Sequence of chain 43.A:
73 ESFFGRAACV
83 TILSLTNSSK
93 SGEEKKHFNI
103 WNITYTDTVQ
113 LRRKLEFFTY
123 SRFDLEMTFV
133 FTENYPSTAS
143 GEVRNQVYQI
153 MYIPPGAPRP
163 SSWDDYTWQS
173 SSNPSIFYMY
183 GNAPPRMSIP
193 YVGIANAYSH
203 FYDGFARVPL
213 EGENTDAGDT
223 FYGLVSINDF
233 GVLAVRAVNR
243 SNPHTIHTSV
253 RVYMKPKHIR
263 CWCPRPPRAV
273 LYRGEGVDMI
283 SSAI

This small molecule binds to this protein.
Small molecule (SMILES): CC[C@H](C)[C@H](NC(=O)[C@@H](N)CC(C)C)C(=O)NCC(=O)N[C@@H](CCCN=C(N)N)C(=O)N[C@H](C=O)[C@@H](C)O

Sequence of chain 42.C:
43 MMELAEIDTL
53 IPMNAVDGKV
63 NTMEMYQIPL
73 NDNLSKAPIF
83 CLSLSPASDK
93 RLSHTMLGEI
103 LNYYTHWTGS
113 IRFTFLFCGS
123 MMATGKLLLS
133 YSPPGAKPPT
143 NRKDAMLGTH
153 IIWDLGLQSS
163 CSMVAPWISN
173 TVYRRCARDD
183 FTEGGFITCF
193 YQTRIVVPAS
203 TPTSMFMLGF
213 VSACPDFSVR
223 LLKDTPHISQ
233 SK

Binding-site contacts:
Ligand atom CB contacts residue SER233 of chain 42.C at 4.1 Å.
Ligand atom CZ contacts residue ASN101 of chain 43.A at 3.7 Å.
Ligand atom O contacts residue LYS234 of chain 42.C at 3.4 Å.
Ligand atom CB contacts residue SER86 of chain 43.A at 3.9 Å.
Ligand atom CA contacts residue LYS234 of chain 42.C at 2.5 Å.
Ligand atom NH2 contacts residue LYS97 of chain 43.A at 3.6 Å (salt-bridge).
Ligand atom CA contacts residue SER233 of chain 42.C at 3.6 Å.
Ligand atom O contacts residue SER86 of chain 43.A at 2.8 Å (h-bond).
Ligand atom O contacts residue LYS98 of chain 43.A at 3.8 Å.
Ligand atom C contacts residue THR88 of chain 43.A at 4.2 Å.
Ligand atom N contacts residue SER86 of chain 43.A at 4.0 Å.
Ligand atom O contacts residue THR88 of chain 43.A at 3.7 Å.
Ligand atom CA contacts residue SER86 of chain 43.A at 4.0 Å.
Ligand atom CB contacts residue LYS234 of chain 42.C at 3.9 Å.
Ligand atom CZ contacts residue SER86 of chain 43.A at 3.2 Å.
Ligand atom CZ contacts residue LYS98 of chain 43.A at 3.7 Å.
Ligand atom C contacts residue LYS98 of chain 43.A at 3.7 Å.
Ligand atom NH1 contacts residue SER86 of chain 43.A at 3.4 Å (h-bond).
Ligand atom CD1 contacts residue ILE84 of chain 43.A at 4.0 Å (hydrophobic).
Ligand atom N contacts residue LYS234 of chain 42.C at 1.5 Å.
Ligand atom CZ contacts residue LEU87 of chain 43.A at 4.2 Å (hydrophobic).
Ligand atom NH2 contacts residue PHE100 of chain 43.A at 2.8 Å (h-bond).
Ligand atom N contacts residue SER233 of chain 42.C at 3.0 Å (h-bond).
Ligand atom NH1 contacts residue THR88 of chain 43.A at 3.8 Å.
Ligand atom CD contacts residue SER86 of chain 43.A at 3.5 Å.
Ligand atom NE contacts residue ASN101 of chain 43.A at 3.0 Å (h-bond).
Ligand atom C contacts residue SER86 of chain 43.A at 3.6 Å.
Ligand atom CD2 contacts residue ILE84 of chain 43.A at 3.9 Å (hydrophobic).
Ligand atom NH2 contacts residue LYS98 of chain 43.A at 2.7 Å (salt-bridge).
Ligand atom N contacts residue LYS234 of chain 42.C at 3.6 Å.
Ligand atom NH2 contacts residue SER86 of chain 43.A at 3.5 Å (h-bond).
Ligand atom NH2 contacts residue LEU87 of chain 43.A at 3.9 Å.
Ligand atom NH2 contacts residue ASN101 of chain 43.A at 3.7 Å.
Ligand atom NH1 contacts residue LYS98 of chain 43.A at 3.7 Å.
Ligand atom CD contacts residue ASN101 of chain 43.A at 3.2 Å.
Ligand atom NE contacts residue SER86 of chain 43.A at 3.6 Å.
Ligand atom CZ contacts residue PHE100 of chain 43.A at 4.1 Å (hydrophobic).
Ligand atom CG contacts residue SER86 of chain 43.A at 4.2 Å.
Ligand atom C contacts residue LYS234 of chain 42.C at 3.0 Å.
Ligand atom NH1 contacts residue LEU87 of chain 43.A at 3.9 Å.